Sequence of chain 29.A:
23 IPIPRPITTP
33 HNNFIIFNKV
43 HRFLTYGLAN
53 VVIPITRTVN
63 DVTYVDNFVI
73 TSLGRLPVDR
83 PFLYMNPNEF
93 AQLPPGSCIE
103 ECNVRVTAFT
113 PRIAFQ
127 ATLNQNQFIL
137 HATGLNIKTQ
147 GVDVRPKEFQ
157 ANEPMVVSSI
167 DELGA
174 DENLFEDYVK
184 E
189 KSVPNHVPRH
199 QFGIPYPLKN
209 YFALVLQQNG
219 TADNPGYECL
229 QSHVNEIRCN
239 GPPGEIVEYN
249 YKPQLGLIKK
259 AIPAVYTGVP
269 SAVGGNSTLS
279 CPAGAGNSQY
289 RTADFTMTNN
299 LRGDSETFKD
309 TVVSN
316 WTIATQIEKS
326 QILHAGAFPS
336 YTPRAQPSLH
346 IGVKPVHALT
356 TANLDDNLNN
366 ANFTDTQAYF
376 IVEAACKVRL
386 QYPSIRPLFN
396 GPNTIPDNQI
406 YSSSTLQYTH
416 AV

A small-molecule ligand and the protein it binds are described below.
Small molecule (SMILES): Cc1cn([C@H]2C[C@H](O[P](=O)(O)OC[C@H]3O[C@@H](n4cc(C)c(=O)[nH]c4=O)C[C@@H]3O)[C@@H](CO[P](=O)(O)O[C@H]3C[C@H](n4ccc(=O)[nH]c4=O)O[C@@H]3COP(=O)=O)O2)c(=O)[nH]c1=O

Binding-site contacts:
Ligand atom O5' contacts residue LEU328 of chain 29.A at 3.6 Å.
Ligand atom O4 contacts residue ALA259 of chain 29.A at 3.2 Å.
Ligand atom OP1 contacts residue GLN252 of chain 29.A at 3.7 Å.
Ligand atom C5 contacts residue GLY98 of chain 29.A at 2.9 Å.
Ligand atom C4 contacts residue PRO334 of chain 29.A at 3.6 Å (hydrophobic).
Ligand atom C6 contacts residue PHE333 of chain 29.A at 3.7 Å (hydrophobic).
Ligand atom O2 contacts residue LEU328 of chain 29.A at 2.2 Å.
Ligand atom P contacts residue PHE333 of chain 29.A at 3.8 Å.
Ligand atom C5' contacts residue PHE333 of chain 29.A at 3.2 Å (hydrophobic).
Ligand atom C4' contacts residue GLN252 of chain 29.A at 3.5 Å.
Ligand atom C2 contacts residue PRO334 of chain 29.A at 3.7 Å (hydrophobic).
Ligand atom O2 contacts residue PRO334 of chain 29.A at 3.8 Å.
Ligand atom N1 contacts residue PHE333 of chain 29.A at 3.8 Å.
Ligand atom O4' contacts residue PRO334 of chain 29.A at 4.0 Å.
Ligand atom C4 contacts residue GLY98 of chain 29.A at 3.2 Å.
Ligand atom OP1 contacts residue ARG391 of chain 29.A at 3.8 Å.
Ligand atom N1 contacts residue LEU328 of chain 29.A at 3.8 Å.
Ligand atom O5' contacts residue PHE333 of chain 29.A at 3.8 Å.
Ligand atom OP2 contacts residue ARG391 of chain 29.A at 3.9 Å.
Ligand atom N3 contacts residue LEU328 of chain 29.A at 3.9 Å.
Ligand atom N3 contacts residue PRO334 of chain 29.A at 3.5 Å.
Ligand atom C5' contacts residue GLN252 of chain 29.A at 3.4 Å.
Ligand atom C4' contacts residue LEU328 of chain 29.A at 4.1 Å (hydrophobic).
Ligand atom C2' contacts residue PHE333 of chain 29.A at 2.9 Å (hydrophobic).
Ligand atom C2 contacts residue LEU328 of chain 29.A at 3.0 Å (hydrophobic).
Ligand atom O4 contacts residue GLY98 of chain 29.A at 2.8 Å (h-bond).
Ligand atom O5' contacts residue GLN252 of chain 29.A at 3.1 Å (h-bond).
Ligand atom C7 contacts residue TYR336 of chain 29.A at 3.6 Å (hydrophobic).
Ligand atom O3' contacts residue PHE333 of chain 29.A at 3.5 Å.
Ligand atom C1' contacts residue LEU328 of chain 29.A at 3.9 Å (hydrophobic).
Ligand atom OP2 contacts residue GLN252 of chain 29.A at 4.1 Å.
Ligand atom OP2 contacts residue PHE333 of chain 29.A at 3.3 Å.
Ligand atom OP2 contacts residue GLU102 of chain 29.A at 3.5 Å (salt-bridge).
Ligand atom C2' contacts residue LEU328 of chain 29.A at 3.7 Å (hydrophobic).
Ligand atom O4 contacts residue PRO334 of chain 29.A at 3.7 Å.
Ligand atom O4' contacts residue LEU328 of chain 29.A at 3.0 Å.
Ligand atom C6 contacts residue GLY98 of chain 29.A at 4.1 Å.
Ligand atom C1' contacts residue PHE333 of chain 29.A at 3.1 Å (hydrophobic).
Ligand atom O4' contacts residue GLN252 of chain 29.A at 3.9 Å.
Ligand atom C3' contacts residue PHE333 of chain 29.A at 3.8 Å (hydrophobic).